Sequence of chain 2.B:
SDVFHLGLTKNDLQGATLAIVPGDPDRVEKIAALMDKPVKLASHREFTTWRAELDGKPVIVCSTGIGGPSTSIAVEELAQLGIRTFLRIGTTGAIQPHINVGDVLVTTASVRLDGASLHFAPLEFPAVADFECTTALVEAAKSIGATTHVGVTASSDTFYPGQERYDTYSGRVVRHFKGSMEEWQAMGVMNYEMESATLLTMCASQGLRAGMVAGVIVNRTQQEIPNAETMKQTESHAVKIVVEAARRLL

A small-molecule ligand and the protein it binds are described below.
Small molecule (SMILES): O=P(O)(O)O[C@H]1O[C@H](CO)[C@@H](O)[C@H]1O

Binding-site contacts:
Ligand atom O4 contacts residue URA1 of chain 2.E at 3.7 Å.
Ligand atom C2 contacts residue MET200 of chain 2.A at 3.7 Å (hydrophobic).
Ligand atom O2 contacts residue GLU199 of chain 2.A at 3.3 Å (salt-bridge).
Ligand atom O3 contacts residue ILE72 of chain 2.A at 3.6 Å.
Ligand atom O1P contacts residue THR97 of chain 2.A at 3.9 Å.
Ligand atom P contacts residue ARG33 of chain 2.A at 3.8 Å.
Ligand atom O2 contacts residue MET200 of chain 2.A at 2.8 Å (h-bond).
Ligand atom P contacts residue ARG51 of chain 2.B at 3.7 Å.
Ligand atom C2 contacts residue URA1 of chain 2.E at 3.6 Å.
Ligand atom O2P contacts residue GLY29 of chain 2.A at 3.5 Å.
Ligand atom C2 contacts residue GLU201 of chain 2.A at 3.6 Å.
Ligand atom O1P contacts residue ARG33 of chain 2.A at 2.9 Å (salt-bridge).
Ligand atom P contacts residue ARG94 of chain 2.A at 3.9 Å.
Ligand atom O1P contacts residue ARG94 of chain 2.A at 3.0 Å (salt-bridge).
Ligand atom C5 contacts residue PHE165 of chain 2.A at 3.7 Å (hydrophobic).
Ligand atom O2P contacts residue ARG51 of chain 2.B at 2.7 Å (salt-bridge).
Ligand atom O4 contacts residue THR97 of chain 2.A at 3.0 Å (h-bond).
Ligand atom O1 contacts residue THR97 of chain 2.A at 3.5 Å (h-bond).
Ligand atom O3 contacts residue GLU201 of chain 2.A at 2.6 Å (salt-bridge).
Ligand atom O3P contacts residue ARG33 of chain 2.A at 2.8 Å (salt-bridge).
Ligand atom O1 contacts residue GLU201 of chain 2.A at 3.7 Å.
Ligand atom O1 contacts residue ARG94 of chain 2.A at 3.1 Å (salt-bridge).
Ligand atom O5 contacts residue PHE165 of chain 2.A at 3.6 Å.
Ligand atom C1 contacts residue URA1 of chain 2.E at 3.6 Å.
Ligand atom C3 contacts residue GLU201 of chain 2.A at 3.4 Å.
Ligand atom O1P contacts residue ILE95 of chain 2.A at 3.9 Å.
Ligand atom O3P contacts residue THR97 of chain 2.A at 2.5 Å (h-bond).
Ligand atom O1P contacts residue GLY96 of chain 2.A at 3.2 Å.
Ligand atom O1P contacts residue GLY29 of chain 2.A at 3.0 Å (h-bond).
Ligand atom O5 contacts residue HIS11 of chain 2.B at 2.8 Å (h-bond).
Ligand atom O4 contacts residue ARG51 of chain 2.B at 3.5 Å (salt-bridge).
Ligand atom C1 contacts residue THR97 of chain 2.A at 3.1 Å.
Ligand atom C5 contacts residue HIS11 of chain 2.B at 3.6 Å.
Ligand atom O2 contacts residue ARG94 of chain 2.A at 3.0 Å (salt-bridge).
Ligand atom O2 contacts residue GLU201 of chain 2.A at 2.5 Å (salt-bridge).
Ligand atom O5 contacts residue URA1 of chain 2.E at 3.7 Å.
Ligand atom C5 contacts residue URA1 of chain 2.E at 3.4 Å.
Ligand atom O3P contacts residue ARG51 of chain 2.B at 2.9 Å (salt-bridge).
Ligand atom P contacts residue THR97 of chain 2.A at 3.7 Å.
Ligand atom O2P contacts residue ASP30 of chain 2.A at 3.9 Å.

Sequence of chain 2.A:
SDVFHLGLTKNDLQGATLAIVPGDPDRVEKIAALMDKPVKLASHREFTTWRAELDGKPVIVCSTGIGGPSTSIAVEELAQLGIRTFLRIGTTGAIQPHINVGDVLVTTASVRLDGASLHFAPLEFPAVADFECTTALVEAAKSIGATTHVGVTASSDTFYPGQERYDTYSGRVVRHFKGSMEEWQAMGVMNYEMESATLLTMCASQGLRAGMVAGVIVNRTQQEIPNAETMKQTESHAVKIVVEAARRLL